A small-molecule ligand and the protein it binds are described below.
Small molecule (SMILES): N[C@H](Cc1ccccc1)C(=O)N1CCC[C@H]1C(=O)NCc1ccc(Cl)s1

Sequence of chain 1.B:
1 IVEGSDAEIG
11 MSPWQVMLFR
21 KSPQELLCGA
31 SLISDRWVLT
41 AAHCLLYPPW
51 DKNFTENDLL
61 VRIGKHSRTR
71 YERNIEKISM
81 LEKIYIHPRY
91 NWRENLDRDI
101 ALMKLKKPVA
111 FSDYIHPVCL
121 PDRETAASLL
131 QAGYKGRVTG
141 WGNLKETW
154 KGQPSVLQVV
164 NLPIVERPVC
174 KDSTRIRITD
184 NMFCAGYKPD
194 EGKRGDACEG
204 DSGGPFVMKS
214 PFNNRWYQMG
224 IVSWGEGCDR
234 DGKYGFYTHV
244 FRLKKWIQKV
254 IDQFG

Binding-site contacts:
Ligand atom C16 contacts residue ASN95 of chain 1.B at 3.8 Å.
Ligand atom C16 contacts residue GLU94 of chain 1.B at 3.4 Å.
Ligand atom CL contacts residue ASP199 of chain 1.B at 3.2 Å.
Ligand atom C2 contacts residue SER226 of chain 1.B at 3.8 Å.
Ligand atom C10 contacts residue TYR47 of chain 1.B at 3.6 Å (hydrophobic).
Ligand atom C9 contacts residue HIS43 of chain 1.B at 3.6 Å.
Ligand atom C8 contacts residue GLY228 of chain 1.B at 3.6 Å.
Ligand atom C15 contacts residue ASN95 of chain 1.B at 3.7 Å.
Ligand atom O1 contacts residue TRP227 of chain 1.B at 3.2 Å.
Ligand atom C7 contacts residue CYS201 of chain 1.B at 3.8 Å (hydrophobic).
Ligand atom C11 contacts residue TRP50 of chain 1.B at 3.8 Å (hydrophobic).
Ligand atom C17 contacts residue TYR47 of chain 1.B at 3.6 Å (hydrophobic).
Ligand atom S contacts residue GLY228 of chain 1.B at 3.8 Å.
Ligand atom S contacts residue SER226 of chain 1.B at 3.7 Å.
Ligand atom N2 contacts residue HIS43 of chain 1.B at 3.7 Å.
Ligand atom C7 contacts residue ALA200 of chain 1.B at 3.8 Å (hydrophobic).
Ligand atom C4 contacts residue SER226 of chain 1.B at 3.8 Å.
Ligand atom C3 contacts residue SER226 of chain 1.B at 3.8 Å.
Ligand atom N2 contacts residue TRP227 of chain 1.B at 3.8 Å.
Ligand atom C1 contacts residue GLY228 of chain 1.B at 3.7 Å.
Ligand atom S contacts residue TRP227 of chain 1.B at 3.4 Å (h-bond).
Ligand atom C4 contacts residue SER205 of chain 1.B at 3.2 Å.
Ligand atom C6 contacts residue CYS201 of chain 1.B at 3.9 Å (hydrophobic).
Ligand atom C8 contacts residue TRP227 of chain 1.B at 3.7 Å (hydrophobic).
Ligand atom C1 contacts residue TRP227 of chain 1.B at 3.9 Å (hydrophobic).
Ligand atom C12 contacts residue GLY228 of chain 1.B at 3.8 Å.
Ligand atom C14 contacts residue TRP227 of chain 1.B at 3.7 Å (hydrophobic).
Ligand atom N2 contacts residue SER226 of chain 1.B at 3.0 Å (h-bond).
Ligand atom C contacts residue GLY228 of chain 1.B at 3.6 Å.
Ligand atom C14 contacts residue ILE179 of chain 1.B at 3.8 Å (hydrophobic).
Ligand atom N contacts residue GLY228 of chain 1.B at 2.8 Å (h-bond).
Ligand atom C7 contacts residue GLY228 of chain 1.B at 3.9 Å.
Ligand atom C13 contacts residue ILE179 of chain 1.B at 3.9 Å (hydrophobic).
Ligand atom CL contacts residue TRP227 of chain 1.B at 3.6 Å.
Ligand atom CL contacts residue ALA200 of chain 1.B at 3.7 Å.
Ligand atom CL contacts residue GLY238 of chain 1.B at 3.5 Å.
Ligand atom C17 contacts residue GLU94 of chain 1.B at 3.9 Å.
Ligand atom O1 contacts residue GLY228 of chain 1.B at 3.0 Å (h-bond).
Ligand atom N2 contacts residue SER205 of chain 1.B at 3.6 Å.
Ligand atom S contacts residue VAL225 of chain 1.B at 3.5 Å.